Binding-site contacts:
Ligand atom C8 contacts residue MET118 of chain 47.A at 4.3 Å (hydrophobic).
Ligand atom O7 contacts residue ASN67 of chain 47.A at 4.1 Å.
Ligand atom C3 contacts residue ASN67 of chain 47.A at 3.8 Å.
Ligand atom C1 contacts residue ASN67 of chain 47.A at 1.4 Å.
Ligand atom C7 contacts residue ASN67 of chain 47.A at 3.7 Å.
Ligand atom C5 contacts residue ASN67 of chain 47.A at 3.7 Å.
Ligand atom C4 contacts residue ASN67 of chain 47.A at 4.2 Å.
Ligand atom N2 contacts residue ASN67 of chain 47.A at 2.9 Å (h-bond).
Ligand atom C2 contacts residue ASN67 of chain 47.A at 2.5 Å.
Ligand atom O5 contacts residue ASN67 of chain 47.A at 2.4 Å (h-bond).
Ligand atom C8 contacts residue ASN67 of chain 47.A at 4.2 Å.
Ligand atom C8 contacts residue PHE90 of chain 47.A at 3.9 Å (hydrophobic).

This small molecule binds to this protein.
Small molecule (SMILES): CC(=O)N[C@@H]1[C@@H](O)[C@H](O)[C@@H](CO)O[C@H]1O

Sequence of chain 47.A:
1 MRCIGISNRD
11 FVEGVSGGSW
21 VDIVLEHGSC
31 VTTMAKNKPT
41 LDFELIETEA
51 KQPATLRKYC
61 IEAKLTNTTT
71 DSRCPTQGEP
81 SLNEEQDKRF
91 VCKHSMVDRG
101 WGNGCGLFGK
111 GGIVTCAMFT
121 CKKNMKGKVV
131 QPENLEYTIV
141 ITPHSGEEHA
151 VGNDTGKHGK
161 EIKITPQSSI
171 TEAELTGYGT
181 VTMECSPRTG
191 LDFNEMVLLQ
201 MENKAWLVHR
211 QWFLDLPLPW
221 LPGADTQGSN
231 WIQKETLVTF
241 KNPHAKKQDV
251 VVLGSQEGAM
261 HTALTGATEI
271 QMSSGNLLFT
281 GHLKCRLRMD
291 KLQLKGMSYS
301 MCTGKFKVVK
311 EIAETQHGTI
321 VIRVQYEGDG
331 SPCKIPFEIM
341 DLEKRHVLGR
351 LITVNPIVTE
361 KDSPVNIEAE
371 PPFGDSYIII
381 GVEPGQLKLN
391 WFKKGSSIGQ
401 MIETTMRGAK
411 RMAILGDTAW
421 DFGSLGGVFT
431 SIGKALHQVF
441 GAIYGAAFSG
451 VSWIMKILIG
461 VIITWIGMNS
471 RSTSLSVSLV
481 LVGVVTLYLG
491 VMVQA